Binding-site contacts:
Ligand atom N2 contacts residue ASN611 of chain 1.F at 3.0 Å (h-bond).
Ligand atom C4 contacts residue ASN611 of chain 1.F at 4.4 Å.
Ligand atom C5 contacts residue ASN611 of chain 1.F at 3.8 Å.
Ligand atom O7 contacts residue ASN611 of chain 1.F at 3.2 Å (h-bond).
Ligand atom C7 contacts residue ASN611 of chain 1.F at 3.3 Å.
Ligand atom C2 contacts residue ASN611 of chain 1.F at 2.5 Å.
Ligand atom O5 contacts residue ASN611 of chain 1.F at 2.5 Å (h-bond).
Ligand atom C8 contacts residue ASN611 of chain 1.F at 3.8 Å.
Ligand atom C1 contacts residue SER613 of chain 1.F at 4.0 Å.
Ligand atom C1 contacts residue ASN611 of chain 1.F at 1.5 Å.
Ligand atom O5 contacts residue SER613 of chain 1.F at 4.5 Å.
Ligand atom C3 contacts residue ASN611 of chain 1.F at 3.9 Å.

Sequence of chain 1.F:
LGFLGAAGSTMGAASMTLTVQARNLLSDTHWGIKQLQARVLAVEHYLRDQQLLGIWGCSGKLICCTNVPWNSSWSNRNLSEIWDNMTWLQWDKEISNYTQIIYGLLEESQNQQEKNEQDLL

The small molecule below binds the protein below.
Small molecule (SMILES): CC(=O)N[C@@H]1[C@@H](O)[C@H](O)[C@@H](CO)O[C@H]1O